Binding-site contacts:
Ligand atom N3 contacts residue ARG19 of chain 1.E at 3.6 Å (salt-bridge).
Ligand atom C5 contacts residue C1 of chain 2.B at 3.5 Å.
Ligand atom N9 contacts residue ARG19 of chain 1.E at 3.4 Å (salt-bridge).
Ligand atom O3' contacts residue ARG19 of chain 1.E at 3.3 Å (salt-bridge).
Ligand atom C4 contacts residue ARG19 of chain 1.E at 3.5 Å.
Ligand atom C5 contacts residue GLU11 of chain 1.E at 3.5 Å.
Ligand atom O4 contacts residue ASN16 of chain 1.E at 3.3 Å (h-bond).
Ligand atom O6 contacts residue CYS24 of chain 1.E at 3.6 Å.
Ligand atom C6 contacts residue ARG25 of chain 1.E at 3.6 Å.
Ligand atom O6 contacts residue ARG25 of chain 1.E at 2.9 Å (salt-bridge).
Ligand atom P contacts residue ARG19 of chain 1.E at 3.6 Å.
Ligand atom C3' contacts residue G2 of chain 2.B at 3.5 Å.
Ligand atom C4 contacts residue GLU11 of chain 1.E at 3.2 Å.
Ligand atom C6 contacts residue C1 of chain 2.B at 3.0 Å.
Ligand atom C5' contacts residue C1 of chain 2.B at 3.5 Å.
Ligand atom O6 contacts residue ARG19 of chain 1.E at 3.4 Å.
Ligand atom OP2 contacts residue C1 of chain 2.B at 3.2 Å.
Ligand atom N2 contacts residue C1 of chain 2.B at 2.9 Å (h-bond).
Ligand atom C6 contacts residue ARG19 of chain 1.E at 3.3 Å.
Ligand atom O3' contacts residue G2 of chain 2.B at 2.5 Å (h-bond).
Ligand atom O5' contacts residue ARG19 of chain 1.E at 3.0 Å (salt-bridge).
Ligand atom C1' contacts residue C1 of chain 2.B at 3.4 Å.
Ligand atom C3' contacts residue C1 of chain 2.B at 3.2 Å.
Ligand atom O4 contacts residue GLU11 of chain 1.E at 3.5 Å.
Ligand atom O2 contacts residue ASN16 of chain 1.E at 2.8 Å (h-bond).
Ligand atom O2' contacts residue ARG19 of chain 1.E at 3.0 Å (salt-bridge).
Ligand atom O4' contacts residue ARG19 of chain 1.E at 3.4 Å (salt-bridge).
Ligand atom N3 contacts residue C1 of chain 2.B at 3.5 Å.
Ligand atom C2 contacts residue ASN16 of chain 1.E at 3.5 Å.
Ligand atom C5 contacts residue ARG19 of chain 1.E at 3.3 Å.
Ligand atom O3' contacts residue C1 of chain 2.B at 3.4 Å (h-bond).
Ligand atom N2 contacts residue CYS9 of chain 1.E at 3.3 Å (h-bond).
Ligand atom C2 contacts residue GLU11 of chain 1.E at 3.6 Å.
Ligand atom O3' contacts residue C1 of chain 2.B at 3.3 Å.
Ligand atom N3 contacts residue GLU11 of chain 1.E at 3.5 Å.
Ligand atom N7 contacts residue ARG19 of chain 1.E at 3.5 Å (salt-bridge).
Ligand atom N3 contacts residue ASN16 of chain 1.E at 3.2 Å (h-bond).
Ligand atom C8 contacts residue ARG19 of chain 1.E at 3.3 Å.
Ligand atom N1 contacts residue CYS24 of chain 1.E at 3.2 Å (h-bond).
Ligand atom N1 contacts residue C1 of chain 2.B at 3.6 Å (h-bond).

The small molecule below binds the protein below.
Small molecule (SMILES): Nc1ccn([C@@H]2O[C@H](CO[P](=O)(O)O[C@H]3[C@@H](O)[C@H](n4cnc5c(=O)nc(N)[nH]c54)O[C@@H]3COP(=O)(O)O)[C@@H](O[P](=O)(O)OC[C@H]3O[C@@H](n4ccc(=O)[nH]c4=O)[C@H](O)[C@@H]3O[P](=O)(O)OC[C@H]3O[C@@H](n4cnc5c(=O)nc(N)[nH]c54)[C@H](O)[C@@H]3O[P](=O)(O)OC[C@H]3O[C@@H](n4ccc(=O)[nH]c4=O)[C@H](O)[C@@H]3O)[C@H]2O)c(=O)n1

Sequence of chain 1.E:
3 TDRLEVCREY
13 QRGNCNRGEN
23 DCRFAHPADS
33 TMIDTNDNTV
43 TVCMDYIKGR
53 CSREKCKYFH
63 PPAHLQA